Sequence of chain 1.A:
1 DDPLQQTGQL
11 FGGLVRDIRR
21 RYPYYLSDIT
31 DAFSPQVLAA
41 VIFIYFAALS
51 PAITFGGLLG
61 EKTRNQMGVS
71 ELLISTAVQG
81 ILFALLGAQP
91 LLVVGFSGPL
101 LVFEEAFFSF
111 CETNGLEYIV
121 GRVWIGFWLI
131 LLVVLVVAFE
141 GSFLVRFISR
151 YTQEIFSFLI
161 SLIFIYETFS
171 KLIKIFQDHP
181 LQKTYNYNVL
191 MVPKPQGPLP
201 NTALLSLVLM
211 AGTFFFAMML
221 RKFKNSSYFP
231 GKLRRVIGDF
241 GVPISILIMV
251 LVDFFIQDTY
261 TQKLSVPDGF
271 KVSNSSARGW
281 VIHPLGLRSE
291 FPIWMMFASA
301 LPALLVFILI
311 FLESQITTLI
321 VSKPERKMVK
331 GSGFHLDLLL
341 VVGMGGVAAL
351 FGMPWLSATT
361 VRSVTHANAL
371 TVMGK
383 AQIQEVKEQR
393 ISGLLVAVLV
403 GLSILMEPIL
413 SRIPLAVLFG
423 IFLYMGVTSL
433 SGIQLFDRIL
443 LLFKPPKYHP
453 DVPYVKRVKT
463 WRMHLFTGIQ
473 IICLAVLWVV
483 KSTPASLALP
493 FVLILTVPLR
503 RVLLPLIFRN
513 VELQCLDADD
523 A

Binding-site contacts:
Ligand atom N4 contacts residue PHE55 of chain 1.A at 3.7 Å.
Ligand atom C22 contacts residue LEU101 of chain 1.A at 3.8 Å (hydrophobic).
Ligand atom O3 contacts residue PHE55 of chain 1.A at 3.3 Å.
Ligand atom C20 contacts residue GLU167 of chain 1.A at 3.3 Å.
Ligand atom C19 contacts residue ILE160 of chain 1.A at 3.8 Å (hydrophobic).
Ligand atom C17 contacts residue GLU313 of chain 1.A at 3.8 Å.
Ligand atom N1 contacts residue GLY98 of chain 1.A at 3.6 Å.
Ligand atom O2 contacts residue PRO99 of chain 1.A at 3.3 Å.
Ligand atom C12 contacts residue THR54 of chain 1.A at 3.8 Å.
Ligand atom C13 contacts residue GLU167 of chain 1.A at 3.7 Å.
Ligand atom O1 contacts residue SER488 of chain 1.A at 3.5 Å.
Ligand atom N8 contacts residue GLU167 of chain 1.A at 3.7 Å.
Ligand atom C6 contacts residue PHE55 of chain 1.A at 3.7 Å (hydrophobic).
Ligand atom N3 contacts residue GLU167 of chain 1.A at 3.8 Å.
Ligand atom N1 contacts residue ILE163 of chain 1.A at 3.6 Å.
Ligand atom O4 contacts residue LYS171 of chain 1.A at 3.7 Å.
Ligand atom C18 contacts residue ILE160 of chain 1.A at 3.8 Å (hydrophobic).
Ligand atom C24 contacts residue LEU58 of chain 1.A at 3.7 Å (hydrophobic).
Ligand atom C13 contacts residue LYS171 of chain 1.A at 3.6 Å.
Ligand atom C7 contacts residue VAL102 of chain 1.A at 3.5 Å (hydrophobic).
Ligand atom C14 contacts residue GLU167 of chain 1.A at 3.6 Å.
Ligand atom O1 contacts residue VAL102 of chain 1.A at 3.5 Å.
Ligand atom C8 contacts residue VAL102 of chain 1.A at 3.4 Å (hydrophobic).
Ligand atom O4 contacts residue THR168 of chain 1.A at 3.0 Å (h-bond).
Ligand atom O3 contacts residue THR54 of chain 1.A at 3.6 Å.
Ligand atom C3 contacts residue GLY98 of chain 1.A at 3.5 Å.
Ligand atom C2 contacts residue ILE163 of chain 1.A at 3.5 Å (hydrophobic).
Ligand atom C10 contacts residue LEU491 of chain 1.A at 3.8 Å (hydrophobic).
Ligand atom C11 contacts residue PHE55 of chain 1.A at 3.6 Å (hydrophobic).
Ligand atom O4 contacts residue PHE164 of chain 1.A at 3.0 Å (h-bond).
Ligand atom C14 contacts residue PHE164 of chain 1.A at 3.7 Å (hydrophobic).
Ligand atom C10 contacts residue PRO99 of chain 1.A at 3.7 Å (hydrophobic).
Ligand atom O4 contacts residue GLU167 of chain 1.A at 3.5 Å.
Ligand atom C7 contacts residue PRO99 of chain 1.A at 3.8 Å (hydrophobic).
Ligand atom C9 contacts residue LYS483 of chain 1.A at 3.5 Å.
Ligand atom C12 contacts residue PRO51 of chain 1.A at 3.7 Å (hydrophobic).
Ligand atom N2 contacts residue GLY98 of chain 1.A at 3.8 Å.
Ligand atom C23 contacts residue LEU101 of chain 1.A at 3.6 Å (hydrophobic).
Ligand atom C7 contacts residue GLY98 of chain 1.A at 3.5 Å.
Ligand atom C12 contacts residue PHE55 of chain 1.A at 3.4 Å (hydrophobic).

The protein below binds the small molecule below.
Small molecule (SMILES): OCCN(CCO)c1nc(N2CCCCC2)c2nc(N(CCO)CCO)nc(N3CCCCC3)c2n1